Binding-site contacts:
Ligand atom C5 contacts residue ASN167 of chain 1.D at 3.7 Å.
Ligand atom C3 contacts residue ASN167 of chain 1.D at 3.8 Å.
Ligand atom C8 contacts residue THR168 of chain 1.D at 4.0 Å.
Ligand atom C1 contacts residue ASN167 of chain 1.D at 1.4 Å.
Ligand atom O7 contacts residue ARG278 of chain 1.I at 2.9 Å (salt-bridge).
Ligand atom O5 contacts residue ARG162 of chain 1.D at 3.8 Å.
Ligand atom N2 contacts residue THR168 of chain 1.D at 4.1 Å.
Ligand atom C7 contacts residue ARG278 of chain 1.I at 3.8 Å.
Ligand atom C7 contacts residue ASN167 of chain 1.D at 3.2 Å.
Ligand atom C8 contacts residue ARG278 of chain 1.I at 4.0 Å.
Ligand atom C2 contacts residue ASN167 of chain 1.D at 2.5 Å.
Ligand atom O5 contacts residue ASN167 of chain 1.D at 2.3 Å (h-bond).
Ligand atom C4 contacts residue ASN167 of chain 1.D at 4.2 Å.
Ligand atom N2 contacts residue ASN167 of chain 1.D at 3.0 Å (h-bond).
Ligand atom O7 contacts residue ASN167 of chain 1.D at 3.1 Å (h-bond).
Ligand atom C1 contacts residue ARG162 of chain 1.D at 4.5 Å.
Ligand atom C8 contacts residue ASN167 of chain 1.D at 3.7 Å.
Ligand atom C7 contacts residue THR168 of chain 1.D at 4.3 Å.

Sequence of chain 1.D:
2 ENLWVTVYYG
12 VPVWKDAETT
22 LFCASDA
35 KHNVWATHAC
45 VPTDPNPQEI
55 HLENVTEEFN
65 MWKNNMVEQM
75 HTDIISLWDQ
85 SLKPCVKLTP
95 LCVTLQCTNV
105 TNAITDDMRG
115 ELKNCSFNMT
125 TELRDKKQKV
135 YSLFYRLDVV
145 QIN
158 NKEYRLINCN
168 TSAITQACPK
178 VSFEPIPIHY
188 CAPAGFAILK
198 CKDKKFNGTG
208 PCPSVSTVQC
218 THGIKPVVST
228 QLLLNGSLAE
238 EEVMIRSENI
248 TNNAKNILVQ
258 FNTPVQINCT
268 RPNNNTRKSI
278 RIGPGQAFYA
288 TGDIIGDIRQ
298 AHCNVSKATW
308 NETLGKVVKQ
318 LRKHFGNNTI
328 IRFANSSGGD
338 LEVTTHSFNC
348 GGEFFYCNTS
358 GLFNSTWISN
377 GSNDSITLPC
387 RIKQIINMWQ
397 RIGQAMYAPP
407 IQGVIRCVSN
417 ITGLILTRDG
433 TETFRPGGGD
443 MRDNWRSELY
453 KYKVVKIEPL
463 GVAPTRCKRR

This protein binds this small molecule.
Small molecule (SMILES): CC(=O)N[C@@H]1[C@@H](O)[C@H](O)[C@@H](CO)O[C@H]1O

Sequence of chain 1.I:
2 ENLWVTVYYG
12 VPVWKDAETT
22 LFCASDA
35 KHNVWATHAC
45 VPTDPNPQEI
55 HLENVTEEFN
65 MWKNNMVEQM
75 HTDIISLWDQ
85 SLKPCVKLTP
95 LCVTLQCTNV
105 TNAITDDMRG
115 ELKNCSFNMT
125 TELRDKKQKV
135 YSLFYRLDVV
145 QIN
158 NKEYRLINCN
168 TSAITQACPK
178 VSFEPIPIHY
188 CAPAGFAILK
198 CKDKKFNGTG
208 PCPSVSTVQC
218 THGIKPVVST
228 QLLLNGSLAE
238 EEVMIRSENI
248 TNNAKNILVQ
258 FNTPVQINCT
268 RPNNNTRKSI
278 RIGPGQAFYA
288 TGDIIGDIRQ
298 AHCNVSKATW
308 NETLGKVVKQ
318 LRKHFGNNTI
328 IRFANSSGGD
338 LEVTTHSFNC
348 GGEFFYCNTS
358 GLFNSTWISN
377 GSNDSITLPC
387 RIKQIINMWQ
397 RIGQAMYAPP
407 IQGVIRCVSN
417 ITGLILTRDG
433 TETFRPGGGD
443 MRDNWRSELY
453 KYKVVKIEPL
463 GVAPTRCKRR